Sequence of chain 1.A:
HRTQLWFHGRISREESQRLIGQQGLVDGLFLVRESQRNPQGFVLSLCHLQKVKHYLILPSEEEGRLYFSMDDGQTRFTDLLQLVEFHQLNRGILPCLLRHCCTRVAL

Binding-site contacts:
Ligand atom CD2 contacts residue ARG26 of chain 1.A at 3.5 Å.
Ligand atom CG contacts residue LYS66 of chain 1.A at 3.5 Å.
Ligand atom CH contacts residue SER48 of chain 1.A at 3.5 Å.
Ligand atom CO contacts residue ARG46 of chain 1.A at 3.6 Å.
Ligand atom OD1 contacts residue TYR68 of chain 1.A at 3.2 Å.
Ligand atom CE2 contacts residue ARG26 of chain 1.A at 3.3 Å.
Ligand atom O2 contacts residue VAL56 of chain 1.A at 3.3 Å.
Ligand atom O1 contacts residue ARG26 of chain 1.A at 2.8 Å (salt-bridge).
Ligand atom O1 contacts residue ARG46 of chain 1.A at 3.2 Å (salt-bridge).
Ligand atom CB contacts residue HIS67 of chain 1.A at 3.8 Å.
Ligand atom O contacts residue TYR68 of chain 1.A at 3.4 Å.
Ligand atom CE2 contacts residue VAL56 of chain 1.A at 3.7 Å (hydrophobic).
Ligand atom CD2 contacts residue HIS67 of chain 1.A at 3.8 Å.
Ligand atom CZ contacts residue ARG26 of chain 1.A at 3.6 Å.
Ligand atom OD1 contacts residue LEU69 of chain 1.A at 2.8 Å (h-bond).
Ligand atom OD2 contacts residue HIS67 of chain 1.A at 2.9 Å (h-bond).
Ligand atom O2 contacts residue ARG46 of chain 1.A at 2.8 Å (salt-bridge).
Ligand atom ND2 contacts residue LEU69 of chain 1.A at 3.1 Å (h-bond).
Ligand atom OD2 contacts residue LYS66 of chain 1.A at 3.2 Å.
Ligand atom C contacts residue HIS67 of chain 1.A at 3.6 Å.
Ligand atom C contacts residue ARG26 of chain 1.A at 3.5 Å.
Ligand atom CA contacts residue HIS67 of chain 1.A at 3.6 Å.
Ligand atom CD2 contacts residue LEU69 of chain 1.A at 3.8 Å (hydrophobic).
Ligand atom CO contacts residue SER48 of chain 1.A at 3.6 Å.
Ligand atom C08 contacts residue ASP85 of chain 1.A at 3.3 Å.
Ligand atom CB contacts residue HIS67 of chain 1.A at 3.5 Å.
Ligand atom CG contacts residue LEU69 of chain 1.A at 3.4 Å (hydrophobic).
Ligand atom O2 contacts residue SER48 of chain 1.A at 2.9 Å (h-bond).
Ligand atom N contacts residue HIS67 of chain 1.A at 2.8 Å (h-bond).
Ligand atom CZ contacts residue ASP85 of chain 1.A at 3.8 Å.
Ligand atom O contacts residue ARG26 of chain 1.A at 2.5 Å (salt-bridge).
Ligand atom C06 contacts residue ASP84 of chain 1.A at 3.5 Å.
Ligand atom OD1 contacts residue LYS66 of chain 1.A at 3.5 Å.
Ligand atom CA contacts residue HIS67 of chain 1.A at 3.6 Å.
Ligand atom CO contacts residue VAL56 of chain 1.A at 3.5 Å (hydrophobic).
Ligand atom O contacts residue ARG50 of chain 1.A at 3.1 Å (salt-bridge).
Ligand atom OD1 contacts residue HIS67 of chain 1.A at 3.8 Å.
Ligand atom C contacts residue TYR68 of chain 1.A at 3.7 Å (hydrophobic).
Ligand atom ND2 contacts residue MET83 of chain 1.A at 3.1 Å (h-bond).
Ligand atom CB contacts residue TYR68 of chain 1.A at 3.7 Å (hydrophobic).

The protein below binds the small molecule below.
Small molecule (SMILES): NC(=O)C[C@@H]1NC(=O)[C@H](CC(=O)O)NC(=O)[C@H](Cc2ccc(CC(=O)O)cc2)NC(=O)CNC(=O)[C@H](CCC(=O)O)NC(=O)[C@H](Cc2ccccc2)NC(=O)[C@@H]2CCCCNC(=O)CC[C@H](NC1=O)C(=O)N[C@H](C(N)=O)CSCC(=O)N2